Sequence of chain 1.A:
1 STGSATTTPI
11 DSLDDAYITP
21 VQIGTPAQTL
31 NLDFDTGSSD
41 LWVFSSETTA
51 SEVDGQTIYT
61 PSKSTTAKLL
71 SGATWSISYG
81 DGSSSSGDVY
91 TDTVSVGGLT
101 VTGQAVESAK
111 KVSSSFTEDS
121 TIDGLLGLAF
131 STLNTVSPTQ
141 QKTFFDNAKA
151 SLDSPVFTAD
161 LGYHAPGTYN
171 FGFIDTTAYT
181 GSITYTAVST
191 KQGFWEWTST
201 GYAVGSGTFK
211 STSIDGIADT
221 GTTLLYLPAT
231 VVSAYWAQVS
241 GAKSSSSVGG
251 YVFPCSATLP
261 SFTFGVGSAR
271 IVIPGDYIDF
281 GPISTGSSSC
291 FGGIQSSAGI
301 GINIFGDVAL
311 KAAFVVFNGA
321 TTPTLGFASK

This protein binds this small molecule.
Small molecule (SMILES): CNCc1cc([N+](=O)[O-])ccc1Cl

Binding-site contacts:
Ligand atom O contacts residue SER83 of chain 1.A at 4.2 Å.
Ligand atom C contacts residue ASP81 of chain 1.A at 3.3 Å.
Ligand atom C5 contacts residue LEU125 of chain 1.A at 4.3 Å (hydrophobic).
Ligand atom C4 contacts residue PHE116 of chain 1.A at 4.2 Å (hydrophobic).
Ligand atom C2 contacts residue SER83 of chain 1.A at 4.1 Å.
Ligand atom O1 contacts residue LEU125 of chain 1.A at 3.9 Å.
Ligand atom C5 contacts residue GLY221 of chain 1.A at 4.4 Å.
Ligand atom O1 contacts residue ASP35 of chain 1.A at 3.8 Å.
Ligand atom N contacts residue SER115 of chain 1.A at 2.7 Å (h-bond).
Ligand atom CL contacts residue ILE122 of chain 1.A at 3.8 Å.
Ligand atom C3 contacts residue ASP81 of chain 1.A at 3.5 Å.
Ligand atom N1 contacts residue GLY221 of chain 1.A at 3.9 Å.
Ligand atom C6 contacts residue LEU125 of chain 1.A at 4.4 Å (hydrophobic).
Ligand atom C3 contacts residue SER83 of chain 1.A at 3.6 Å.
Ligand atom C2 contacts residue SER115 of chain 1.A at 4.4 Å.
Ligand atom C6 contacts residue PHE116 of chain 1.A at 4.0 Å (hydrophobic).
Ligand atom CL contacts residue SER115 of chain 1.A at 4.0 Å.
Ligand atom N1 contacts residue TYR79 of chain 1.A at 4.3 Å.
Ligand atom C2 contacts residue ASP81 of chain 1.A at 4.0 Å.
Ligand atom C1 contacts residue PHE116 of chain 1.A at 3.6 Å (hydrophobic).
Ligand atom C7 contacts residue ILE122 of chain 1.A at 4.3 Å (hydrophobic).
Ligand atom C2 contacts residue PHE116 of chain 1.A at 3.3 Å (hydrophobic).
Ligand atom O1 contacts residue GLY221 of chain 1.A at 3.2 Å (h-bond).
Ligand atom N1 contacts residue LEU125 of chain 1.A at 4.2 Å.
Ligand atom C3 contacts residue PHE116 of chain 1.A at 3.6 Å (hydrophobic).
Ligand atom O contacts residue TYR79 of chain 1.A at 3.4 Å.
Ligand atom C5 contacts residue PHE116 of chain 1.A at 4.3 Å (hydrophobic).
Ligand atom CL contacts residue PHE116 of chain 1.A at 3.8 Å.
Ligand atom N contacts residue SER83 of chain 1.A at 4.0 Å.
Ligand atom C6 contacts residue ILE122 of chain 1.A at 3.8 Å (hydrophobic).
Ligand atom C6 contacts residue ASP33 of chain 1.A at 3.4 Å.
Ligand atom N contacts residue ASP81 of chain 1.A at 2.8 Å (salt-bridge).
Ligand atom C1 contacts residue SER115 of chain 1.A at 3.0 Å.
Ligand atom C7 contacts residue PHE116 of chain 1.A at 3.4 Å (hydrophobic).
Ligand atom C5 contacts residue ASP33 of chain 1.A at 3.3 Å.
Ligand atom CL contacts residue ASP119 of chain 1.A at 3.6 Å.
Ligand atom C1 contacts residue ASP81 of chain 1.A at 3.8 Å.
Ligand atom O contacts residue ASP81 of chain 1.A at 4.1 Å.
Ligand atom C contacts residue SER115 of chain 1.A at 3.9 Å.
Ligand atom C1 contacts residue SER83 of chain 1.A at 3.7 Å.